This small molecule binds to this protein.
Small molecule (SMILES): CC(=O)N[C@@H]1[C@@H](O)[C@H](O)[C@@H](CO)O[C@H]1O

Binding-site contacts:
Ligand atom C6 contacts residue ASP132 of chain 2.A at 3.7 Å.
Ligand atom C5 contacts residue ASP132 of chain 2.A at 4.1 Å.
Ligand atom C8 contacts residue TYR87 of chain 2.A at 3.4 Å (hydrophobic).
Ligand atom C2 contacts residue TYR87 of chain 2.A at 4.3 Å (hydrophobic).
Ligand atom C5 contacts residue ASN136 of chain 2.A at 3.6 Å.
Ligand atom N2 contacts residue TYR87 of chain 2.A at 3.2 Å (h-bond).
Ligand atom C1 contacts residue ASP132 of chain 2.A at 3.9 Å.
Ligand atom O5 contacts residue ASP132 of chain 2.A at 3.6 Å.
Ligand atom C4 contacts residue ASN136 of chain 2.A at 4.2 Å.
Ligand atom N2 contacts residue ASN136 of chain 2.A at 2.9 Å (h-bond).
Ligand atom O5 contacts residue ARG135 of chain 2.A at 4.4 Å.
Ligand atom C8 contacts residue LEU94 of chain 2.A at 3.7 Å (hydrophobic).
Ligand atom C1 contacts residue ASN136 of chain 2.A at 1.4 Å.
Ligand atom O6 contacts residue ARG135 of chain 2.A at 3.6 Å.
Ligand atom C3 contacts residue ASN136 of chain 2.A at 3.7 Å.
Ligand atom C8 contacts residue ASN136 of chain 2.A at 4.5 Å.
Ligand atom C2 contacts residue ASN136 of chain 2.A at 2.4 Å.
Ligand atom C7 contacts residue ASN136 of chain 2.A at 3.3 Å.
Ligand atom C3 contacts residue TYR87 of chain 2.A at 4.4 Å (hydrophobic).
Ligand atom O7 contacts residue ASN136 of chain 2.A at 3.3 Å (h-bond).
Ligand atom C8 contacts residue ARG91 of chain 2.A at 3.6 Å.
Ligand atom O5 contacts residue ASN136 of chain 2.A at 2.4 Å (h-bond).
Ligand atom C7 contacts residue TYR87 of chain 2.A at 3.8 Å (hydrophobic).

Sequence of chain 2.A:
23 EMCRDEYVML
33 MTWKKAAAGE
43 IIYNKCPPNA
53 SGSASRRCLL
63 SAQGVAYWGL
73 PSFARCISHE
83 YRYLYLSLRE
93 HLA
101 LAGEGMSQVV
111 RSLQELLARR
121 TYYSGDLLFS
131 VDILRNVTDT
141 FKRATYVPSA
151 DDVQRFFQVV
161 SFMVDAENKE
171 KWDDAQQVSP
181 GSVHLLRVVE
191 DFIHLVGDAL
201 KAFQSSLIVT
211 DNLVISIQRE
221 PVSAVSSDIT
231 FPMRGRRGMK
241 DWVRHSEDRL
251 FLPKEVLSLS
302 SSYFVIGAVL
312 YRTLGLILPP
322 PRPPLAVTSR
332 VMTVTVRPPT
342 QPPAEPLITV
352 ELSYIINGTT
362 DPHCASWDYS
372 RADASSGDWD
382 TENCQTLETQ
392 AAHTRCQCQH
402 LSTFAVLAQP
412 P